Binding-site contacts:
Ligand atom C21 contacts residue ASN145 of chain 1.B at 3.7 Å.
Ligand atom N4 contacts residue ARG144 of chain 1.B at 3.0 Å (salt-bridge).
Ligand atom C3 contacts residue GLU94 of chain 1.B at 3.8 Å.
Ligand atom C19 contacts residue VAL27 of chain 1.B at 3.7 Å (hydrophobic).
Ligand atom C13 contacts residue CYS100 of chain 1.B at 2.8 Å (hydrophobic).
Ligand atom C19 contacts residue GLY20 of chain 1.B at 3.8 Å.
Ligand atom C7 contacts residue LEU19 of chain 1.B at 3.8 Å (hydrophobic).
Ligand atom C4 contacts residue TYR95 of chain 1.B at 3.6 Å (hydrophobic).
Ligand atom C3 contacts residue ALA44 of chain 1.B at 3.9 Å (hydrophobic).
Ligand atom C6 contacts residue LEU147 of chain 1.B at 3.9 Å (hydrophobic).
Ligand atom C8 contacts residue LEU19 of chain 1.B at 3.3 Å (hydrophobic).
Ligand atom C16 contacts residue LEU19 of chain 1.B at 3.2 Å (hydrophobic).
Ligand atom C22 contacts residue LEU147 of chain 1.B at 3.8 Å (hydrophobic).
Ligand atom C12 contacts residue LEU19 of chain 1.B at 3.7 Å (hydrophobic).
Ligand atom N1 contacts residue LEU147 of chain 1.B at 3.7 Å.
Ligand atom C15 contacts residue ASP103 of chain 1.B at 3.8 Å.
Ligand atom C14 contacts residue CYS100 of chain 1.B at 3.0 Å (hydrophobic).
Ligand atom C13 contacts residue ARG144 of chain 1.B at 3.8 Å.
Ligand atom C15 contacts residue CYS100 of chain 1.B at 3.4 Å (hydrophobic).
Ligand atom C10 contacts residue CYS100 of chain 1.B at 3.4 Å (hydrophobic).
Ligand atom C15 contacts residue ARG144 of chain 1.B at 3.5 Å.
Ligand atom N1 contacts residue GLU94 of chain 1.B at 2.9 Å (salt-bridge).
Ligand atom C18 contacts residue LEU19 of chain 1.B at 3.8 Å (hydrophobic).
Ligand atom N contacts residue GLU94 of chain 1.B at 3.9 Å.
Ligand atom C9 contacts residue CYS100 of chain 1.B at 3.7 Å (hydrophobic).
Ligand atom N1 contacts residue ALA44 of chain 1.B at 3.5 Å.
Ligand atom C1 contacts residue LEU147 of chain 1.B at 3.6 Å (hydrophobic).
Ligand atom N4 contacts residue ARG102 of chain 1.B at 3.1 Å (salt-bridge).
Ligand atom C9 contacts residue LEU19 of chain 1.B at 3.8 Å (hydrophobic).
Ligand atom C4 contacts residue LEU96 of chain 1.B at 3.4 Å (hydrophobic).
Ligand atom C5 contacts residue LEU147 of chain 1.B at 3.8 Å (hydrophobic).
Ligand atom C14 contacts residue ASP103 of chain 1.B at 3.5 Å.
Ligand atom N contacts residue TYR95 of chain 1.B at 3.6 Å.
Ligand atom N contacts residue LEU96 of chain 1.B at 3.0 Å (h-bond).
Ligand atom C contacts residue LEU147 of chain 1.B at 3.7 Å (hydrophobic).
Ligand atom N2 contacts residue LEU147 of chain 1.B at 3.7 Å.
Ligand atom C18 contacts residue VAL27 of chain 1.B at 3.8 Å (hydrophobic).
Ligand atom C3 contacts residue LEU147 of chain 1.B at 3.5 Å (hydrophobic).
Ligand atom C11 contacts residue ASP103 of chain 1.B at 3.7 Å.
Ligand atom C2 contacts residue LEU147 of chain 1.B at 3.5 Å (hydrophobic).

Sequence of chain 1.B:
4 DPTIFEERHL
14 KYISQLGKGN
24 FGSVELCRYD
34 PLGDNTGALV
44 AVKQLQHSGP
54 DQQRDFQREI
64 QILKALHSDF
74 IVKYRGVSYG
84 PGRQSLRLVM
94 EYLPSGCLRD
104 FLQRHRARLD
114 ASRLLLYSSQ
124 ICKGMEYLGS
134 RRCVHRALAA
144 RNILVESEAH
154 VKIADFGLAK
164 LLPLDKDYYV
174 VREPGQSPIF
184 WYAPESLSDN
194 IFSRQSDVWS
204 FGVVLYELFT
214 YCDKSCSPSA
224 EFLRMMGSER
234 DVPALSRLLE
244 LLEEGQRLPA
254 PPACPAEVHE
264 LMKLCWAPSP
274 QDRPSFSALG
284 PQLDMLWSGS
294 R

This protein binds this small molecule.
Small molecule (SMILES): N#C/C=C/c1cccc(-c2nc3cnc4[nH]ccc4c3n2C2CCCCC2)c1